Sequence of chain 1.G:
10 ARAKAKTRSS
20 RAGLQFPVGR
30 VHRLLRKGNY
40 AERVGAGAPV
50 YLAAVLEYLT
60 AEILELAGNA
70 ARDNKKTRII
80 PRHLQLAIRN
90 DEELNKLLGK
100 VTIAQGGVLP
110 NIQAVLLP

A protein and the small-molecule ligand that binds it are described below.
Small molecule (SMILES): C[C@@H](O)[C@@H](C=O)NC(=O)[C@H](CCCN=C(N)N)NC(=O)[C@H](CO)NC(=O)[C@@H](N)CCCN=C(N)N

Binding-site contacts:
Ligand atom NH1 contacts residue GLU113 of chain 1.H at 3.4 Å (salt-bridge).
Ligand atom O contacts residue GLU113 of chain 1.H at 2.9 Å (salt-bridge).
Ligand atom NE contacts residue TYR57 of chain 1.G at 4.2 Å.
Ligand atom N contacts residue GLU61 of chain 1.G at 3.9 Å.
Ligand atom O contacts residue HIS109 of chain 1.H at 3.7 Å.
Ligand atom CZ contacts residue GLU61 of chain 1.G at 3.5 Å.
Ligand atom NH2 contacts residue LEU106 of chain 1.H at 4.1 Å.
Ligand atom NH2 contacts residue ALA60 of chain 1.G at 3.4 Å.
Ligand atom NE contacts residue GLU61 of chain 1.G at 3.1 Å (salt-bridge).
Ligand atom CA contacts residue GLU113 of chain 1.H at 4.0 Å.
Ligand atom CZ contacts residue LEU106 of chain 1.H at 4.2 Å (hydrophobic).
Ligand atom OG contacts residue GLU61 of chain 1.G at 3.9 Å.
Ligand atom NH2 contacts residue GLU61 of chain 1.G at 3.3 Å (salt-bridge).
Ligand atom CA contacts residue GLU113 of chain 1.H at 3.8 Å.
Ligand atom CB contacts residue GLU61 of chain 1.G at 3.6 Å.
Ligand atom OG contacts residue GLU64 of chain 1.G at 3.8 Å.
Ligand atom CD contacts residue GLU61 of chain 1.G at 4.1 Å.
Ligand atom O contacts residue TYR57 of chain 1.G at 3.7 Å.
Ligand atom CG contacts residue GLU105 of chain 1.H at 4.1 Å.
Ligand atom C contacts residue GLU113 of chain 1.H at 3.0 Å.
Ligand atom CD contacts residue GLU105 of chain 1.H at 4.1 Å.
Ligand atom O contacts residue HIS109 of chain 1.H at 3.3 Å.
Ligand atom C contacts residue SER112 of chain 1.H at 3.1 Å.
Ligand atom CB contacts residue GLU64 of chain 1.G at 3.9 Å.
Ligand atom CZ contacts residue GLU92 of chain 1.G at 3.6 Å.
Ligand atom O contacts residue GLU113 of chain 1.H at 2.9 Å (salt-bridge).
Ligand atom O contacts residue SER112 of chain 1.H at 3.5 Å (h-bond).
Ligand atom O contacts residue LYS116 of chain 1.H at 3.8 Å.
Ligand atom C contacts residue HIS109 of chain 1.H at 4.1 Å.
Ligand atom C contacts residue HIS109 of chain 1.H at 4.0 Å.
Ligand atom NE contacts residue LEU106 of chain 1.H at 3.8 Å.
Ligand atom N contacts residue HIS109 of chain 1.H at 4.1 Å.
Ligand atom NH2 contacts residue GLU92 of chain 1.G at 4.0 Å.
Ligand atom CA contacts residue HIS109 of chain 1.H at 3.5 Å.
Ligand atom CB contacts residue GLU113 of chain 1.H at 3.5 Å.
Ligand atom NH1 contacts residue GLU92 of chain 1.G at 2.7 Å (salt-bridge).
Ligand atom C contacts residue GLU113 of chain 1.H at 3.2 Å.
Ligand atom CA contacts residue GLU61 of chain 1.G at 4.2 Å.
Ligand atom N contacts residue GLU113 of chain 1.H at 3.5 Å (salt-bridge).
Ligand atom CB contacts residue GLU61 of chain 1.G at 3.0 Å.

Sequence of chain 1.H:
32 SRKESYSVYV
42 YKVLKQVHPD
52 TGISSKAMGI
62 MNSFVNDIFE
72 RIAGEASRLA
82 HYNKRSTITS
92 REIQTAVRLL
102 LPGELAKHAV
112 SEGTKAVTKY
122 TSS